Binding-site contacts:
Ligand atom O7 contacts residue ASN67 of chain 48.E at 4.5 Å.
Ligand atom O7 contacts residue MET118 of chain 48.E at 3.4 Å.
Ligand atom O7 contacts residue PHE90 of chain 48.E at 3.4 Å.
Ligand atom C4 contacts residue ASN67 of chain 48.E at 4.2 Å.
Ligand atom C7 contacts residue ASN67 of chain 48.E at 3.6 Å.
Ligand atom O5 contacts residue ASN67 of chain 48.E at 2.4 Å (h-bond).
Ligand atom C2 contacts residue ASN67 of chain 48.E at 2.5 Å.
Ligand atom C1 contacts residue ASN67 of chain 48.E at 1.4 Å.
Ligand atom C8 contacts residue ASN67 of chain 48.E at 3.9 Å.
Ligand atom N2 contacts residue MET118 of chain 48.E at 3.9 Å.
Ligand atom C5 contacts residue ASN67 of chain 48.E at 3.7 Å.
Ligand atom C7 contacts residue PHE90 of chain 48.E at 4.1 Å (hydrophobic).
Ligand atom N2 contacts residue ASN67 of chain 48.E at 2.9 Å (h-bond).
Ligand atom O7 contacts residue ARG89 of chain 48.E at 3.8 Å.
Ligand atom C3 contacts residue ASN67 of chain 48.E at 3.8 Å.
Ligand atom C7 contacts residue MET118 of chain 48.E at 4.1 Å (hydrophobic).

Sequence of chain 48.E:
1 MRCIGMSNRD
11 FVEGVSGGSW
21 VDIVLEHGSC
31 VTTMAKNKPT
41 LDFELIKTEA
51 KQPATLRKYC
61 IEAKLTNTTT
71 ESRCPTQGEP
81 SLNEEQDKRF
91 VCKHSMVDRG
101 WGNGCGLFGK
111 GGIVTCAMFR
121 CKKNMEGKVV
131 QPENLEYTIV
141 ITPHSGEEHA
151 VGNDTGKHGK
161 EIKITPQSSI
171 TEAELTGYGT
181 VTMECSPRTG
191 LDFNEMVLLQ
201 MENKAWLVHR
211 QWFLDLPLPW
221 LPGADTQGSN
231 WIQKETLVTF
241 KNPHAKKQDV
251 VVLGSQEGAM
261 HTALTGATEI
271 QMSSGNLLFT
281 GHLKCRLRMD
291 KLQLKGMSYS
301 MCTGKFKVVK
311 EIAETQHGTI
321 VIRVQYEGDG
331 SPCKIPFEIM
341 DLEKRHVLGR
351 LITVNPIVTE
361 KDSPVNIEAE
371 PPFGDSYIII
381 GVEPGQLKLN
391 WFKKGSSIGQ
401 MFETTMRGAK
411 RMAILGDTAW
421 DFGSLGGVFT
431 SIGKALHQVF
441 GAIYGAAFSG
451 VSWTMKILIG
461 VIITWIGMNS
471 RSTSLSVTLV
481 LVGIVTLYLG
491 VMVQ

A protein and the small-molecule ligand that binds it are described below.
Small molecule (SMILES): CC(=O)N[C@@H]1[C@@H](O)[C@H](O)[C@@H](CO)O[C@H]1O